Binding-site contacts:
Ligand atom CD contacts residue ASN688 of chain 1.A at 3.8 Å.
Ligand atom OXT contacts residue LEU484 of chain 1.A at 3.4 Å.
Ligand atom OE1 contacts residue ASN688 of chain 1.A at 3.0 Å (h-bond).
Ligand atom OXT contacts residue TYR731 of chain 1.A at 3.9 Å.
Ligand atom CAQ contacts residue ASP654 of chain 1.A at 3.2 Å.
Ligand atom CA contacts residue GLU705 of chain 1.A at 3.4 Å.
Ligand atom OAD contacts residue LYS454 of chain 1.A at 3.3 Å.
Ligand atom CAS contacts residue ASP654 of chain 1.A at 3.6 Å.
Ligand atom C contacts residue GLU705 of chain 1.A at 3.7 Å.
Ligand atom OAD contacts residue GLY453 of chain 1.A at 4.0 Å.
Ligand atom CAA contacts residue GLU407 of chain 1.A at 3.3 Å.
Ligand atom CB contacts residue GLY655 of chain 1.A at 3.6 Å.
Ligand atom OAG contacts residue TYR455 of chain 1.A at 3.5 Å (h-bond).
Ligand atom CAS contacts residue GLU653 of chain 1.A at 3.4 Å.
Ligand atom CAL contacts residue PRO483 of chain 1.A at 3.7 Å (hydrophobic).
Ligand atom CG contacts residue GLY655 of chain 1.A at 3.4 Å.
Ligand atom OAG contacts residue LYS454 of chain 1.A at 3.4 Å.
Ligand atom O contacts residue ALA656 of chain 1.A at 3.8 Å.
Ligand atom OXT contacts residue ALA485 of chain 1.A at 3.0 Å (h-bond).
Ligand atom CAP contacts residue TYR455 of chain 1.A at 3.6 Å (hydrophobic).
Ligand atom N contacts residue PRO483 of chain 1.A at 3.1 Å (h-bond).
Ligand atom CAK contacts residue VAL652 of chain 1.A at 3.6 Å (hydrophobic).
Ligand atom OAD contacts residue TYR455 of chain 1.A at 2.5 Å (h-bond).
Ligand atom O contacts residue GLY655 of chain 1.A at 2.9 Å (h-bond).
Ligand atom CD contacts residue GLU705 of chain 1.A at 3.4 Å.
Ligand atom CAQ contacts residue TYR455 of chain 1.A at 3.3 Å (hydrophobic).
Ligand atom OE1 contacts residue GLU705 of chain 1.A at 3.9 Å.
Ligand atom CAL contacts residue TYR455 of chain 1.A at 3.9 Å (hydrophobic).
Ligand atom CAK contacts residue LYS686 of chain 1.A at 3.7 Å.
Ligand atom CAB contacts residue GLU653 of chain 1.A at 3.3 Å.
Ligand atom OXT contacts residue PRO483 of chain 1.A at 3.4 Å (h-bond).
Ligand atom CAI contacts residue VAL652 of chain 1.A at 3.7 Å (hydrophobic).
Ligand atom CAL contacts residue GLU407 of chain 1.A at 3.9 Å.
Ligand atom CAQ contacts residue LYS454 of chain 1.A at 3.5 Å.
Ligand atom OAD contacts residue ASP654 of chain 1.A at 3.8 Å.
Ligand atom OE2 contacts residue GLU705 of chain 1.A at 2.9 Å (salt-bridge).
Ligand atom C contacts residue GLY655 of chain 1.A at 3.9 Å.
Ligand atom CAJ contacts residue TYR455 of chain 1.A at 3.5 Å (hydrophobic).
Ligand atom CAT contacts residue TYR455 of chain 1.A at 3.6 Å (hydrophobic).
Ligand atom OAG contacts residue ASP654 of chain 1.A at 2.9 Å (salt-bridge).

The small molecule below binds the protein below.
Small molecule (SMILES): C/C(=C/C=C/[C@@H](C)C(=O)O)[C@H]1CN[C@H](C(=O)O)[C@H]1CC(=O)O

Sequence of chain 1.A:
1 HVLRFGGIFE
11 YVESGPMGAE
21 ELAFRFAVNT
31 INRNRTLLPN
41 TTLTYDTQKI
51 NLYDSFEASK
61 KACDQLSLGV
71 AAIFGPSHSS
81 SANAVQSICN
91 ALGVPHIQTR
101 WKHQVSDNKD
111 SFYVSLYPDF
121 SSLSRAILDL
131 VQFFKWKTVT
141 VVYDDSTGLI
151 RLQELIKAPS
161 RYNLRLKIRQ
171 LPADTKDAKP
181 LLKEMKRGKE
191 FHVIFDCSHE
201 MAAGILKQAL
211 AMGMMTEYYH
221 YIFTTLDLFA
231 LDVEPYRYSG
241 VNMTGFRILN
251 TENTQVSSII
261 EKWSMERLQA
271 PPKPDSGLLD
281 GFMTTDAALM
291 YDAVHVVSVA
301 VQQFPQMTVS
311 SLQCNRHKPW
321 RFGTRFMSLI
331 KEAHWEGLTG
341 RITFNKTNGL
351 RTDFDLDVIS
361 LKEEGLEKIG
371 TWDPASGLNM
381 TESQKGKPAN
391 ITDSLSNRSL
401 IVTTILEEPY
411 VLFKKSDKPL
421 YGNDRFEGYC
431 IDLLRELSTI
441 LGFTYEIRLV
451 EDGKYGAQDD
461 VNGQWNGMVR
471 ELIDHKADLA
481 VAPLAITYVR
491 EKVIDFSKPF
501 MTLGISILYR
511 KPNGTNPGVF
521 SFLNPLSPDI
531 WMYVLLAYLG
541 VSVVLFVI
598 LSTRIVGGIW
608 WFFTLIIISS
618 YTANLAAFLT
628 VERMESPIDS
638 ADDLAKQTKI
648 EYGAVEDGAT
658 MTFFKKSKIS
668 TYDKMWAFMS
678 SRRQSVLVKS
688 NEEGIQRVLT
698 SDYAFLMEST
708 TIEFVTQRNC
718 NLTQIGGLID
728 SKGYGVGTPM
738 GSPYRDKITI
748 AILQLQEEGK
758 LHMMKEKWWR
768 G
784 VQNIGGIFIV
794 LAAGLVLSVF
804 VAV